Sequence of chain 10.A:
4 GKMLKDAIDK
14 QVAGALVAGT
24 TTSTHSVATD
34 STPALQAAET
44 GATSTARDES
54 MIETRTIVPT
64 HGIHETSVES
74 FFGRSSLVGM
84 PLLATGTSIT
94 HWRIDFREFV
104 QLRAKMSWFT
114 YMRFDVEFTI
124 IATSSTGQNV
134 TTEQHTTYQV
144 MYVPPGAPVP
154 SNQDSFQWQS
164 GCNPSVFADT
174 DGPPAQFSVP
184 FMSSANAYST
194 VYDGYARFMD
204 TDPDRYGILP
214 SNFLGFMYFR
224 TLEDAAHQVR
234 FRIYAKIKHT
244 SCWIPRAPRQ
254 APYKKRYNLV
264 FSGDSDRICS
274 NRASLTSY

This protein binds this small molecule.
Small molecule (SMILES): Nc1ncnc2c1ncn2[C@@H]1O[C@H](COP(=O)=O)[C@@H](O[P](=O)(O)OC[C@H]2O[C@@H](n3ccc(=O)[nH]c3=O)[C@H](O)[C@@H]2O)[C@H]1O

Sequence of chain 23.B:
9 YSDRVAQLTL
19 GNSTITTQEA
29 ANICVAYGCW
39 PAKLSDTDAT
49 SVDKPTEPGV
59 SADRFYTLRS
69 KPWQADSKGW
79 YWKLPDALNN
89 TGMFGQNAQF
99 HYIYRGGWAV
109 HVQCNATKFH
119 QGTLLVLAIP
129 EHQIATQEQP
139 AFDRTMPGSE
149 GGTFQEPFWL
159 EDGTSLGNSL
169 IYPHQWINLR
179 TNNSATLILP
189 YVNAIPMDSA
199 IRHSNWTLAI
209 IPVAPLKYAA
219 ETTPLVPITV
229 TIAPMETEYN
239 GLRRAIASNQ

Binding-site contacts:
Ligand atom N6 contacts residue TRP38 of chain 23.B at 4.0 Å.
Ligand atom C5 contacts residue TRP38 of chain 23.B at 3.7 Å (hydrophobic).
Ligand atom C1' contacts residue TRP38 of chain 23.B at 4.0 Å (hydrophobic).
Ligand atom C8 contacts residue TRP38 of chain 23.B at 4.3 Å (hydrophobic).
Ligand atom N9 contacts residue TRP38 of chain 23.B at 3.7 Å.
Ligand atom O2' contacts residue TRP38 of chain 23.B at 4.2 Å.
Ligand atom N6 contacts residue VAL30 of chain 10.A at 4.3 Å.
Ligand atom O2' contacts residue HIS28 of chain 10.A at 3.2 Å (h-bond).
Ligand atom C4 contacts residue TRP38 of chain 23.B at 3.5 Å (hydrophobic).
Ligand atom N7 contacts residue TRP38 of chain 23.B at 4.2 Å.
Ligand atom C2 contacts residue TRP38 of chain 23.B at 3.1 Å (hydrophobic).
Ligand atom N1 contacts residue TRP38 of chain 23.B at 3.3 Å.
Ligand atom N3 contacts residue TRP38 of chain 23.B at 3.2 Å.
Ligand atom C6 contacts residue TRP38 of chain 23.B at 3.6 Å (hydrophobic).